This small molecule binds to this protein.
Small molecule (SMILES): CC(=O)N[C@H]1[C@H](O[C@H]2[C@H](O)[C@@H](NC(C)=O)CO[C@@H]2CO)O[C@H](CO)[C@@H](O[C@@H]2O[C@H](CO)[C@@H](O)[C@H](O[C@H]3O[C@H](CO)[C@@H](O)[C@H](O)[C@@H]3O)[C@@H]2O)[C@@H]1O

Binding-site contacts:
Ligand atom O5 contacts residue ARG195 of chain 1.B at 3.6 Å (salt-bridge).
Ligand atom C3 contacts residue ASN236 of chain 1.B at 3.8 Å.
Ligand atom C1 contacts residue GLY36 of chain 1.B at 4.3 Å.
Ligand atom C2 contacts residue ASN236 of chain 1.B at 2.5 Å.
Ligand atom C5 contacts residue ASP34 of chain 1.B at 4.2 Å.
Ligand atom O5 contacts residue ASN236 of chain 1.B at 2.4 Å (h-bond).
Ligand atom C7 contacts residue ASP34 of chain 1.B at 3.8 Å.
Ligand atom C2 contacts residue ASP34 of chain 1.B at 3.6 Å.
Ligand atom C5 contacts residue ASN236 of chain 1.B at 3.7 Å.
Ligand atom C3 contacts residue ASP34 of chain 1.B at 3.4 Å.
Ligand atom O7 contacts residue ASN236 of chain 1.B at 3.6 Å (h-bond).
Ligand atom C1 contacts residue LEU239 of chain 1.B at 4.5 Å (hydrophobic).
Ligand atom O5 contacts residue LEU239 of chain 1.B at 3.7 Å.
Ligand atom C1 contacts residue ASP34 of chain 1.B at 4.1 Å.
Ligand atom O6 contacts residue MET254 of chain 1.B at 4.2 Å.
Ligand atom O7 contacts residue PRO37 of chain 1.B at 3.7 Å.
Ligand atom C8 contacts residue ASP34 of chain 1.B at 3.8 Å.
Ligand atom C8 contacts residue MET254 of chain 1.B at 3.7 Å (hydrophobic).
Ligand atom C4 contacts residue ASN236 of chain 1.B at 4.4 Å.
Ligand atom O7 contacts residue ASN240 of chain 1.B at 4.2 Å.
Ligand atom C8 contacts residue VAL33 of chain 1.B at 4.1 Å (hydrophobic).
Ligand atom C7 contacts residue ASN236 of chain 1.B at 3.4 Å.
Ligand atom O4 contacts residue ASP34 of chain 1.B at 3.9 Å.
Ligand atom C6 contacts residue ARG195 of chain 1.B at 3.7 Å.
Ligand atom O2 contacts residue ASP34 of chain 1.B at 4.1 Å.
Ligand atom C5 contacts residue ARG195 of chain 1.B at 4.1 Å.
Ligand atom C1 contacts residue ARG195 of chain 1.B at 4.4 Å.
Ligand atom O3 contacts residue ASP34 of chain 1.B at 3.6 Å.
Ligand atom C6 contacts residue MET254 of chain 1.B at 3.7 Å (hydrophobic).
Ligand atom O6 contacts residue ARG195 of chain 1.B at 3.1 Å (salt-bridge).
Ligand atom O7 contacts residue LYS243 of chain 1.B at 4.4 Å.
Ligand atom C4 contacts residue VAL35 of chain 1.B at 4.3 Å (hydrophobic).
Ligand atom N2 contacts residue VAL35 of chain 1.B at 4.4 Å.
Ligand atom N2 contacts residue ASP34 of chain 1.B at 2.9 Å (salt-bridge).
Ligand atom C7 contacts residue PRO37 of chain 1.B at 4.5 Å (hydrophobic).
Ligand atom O3 contacts residue GLY36 of chain 1.B at 3.9 Å.
Ligand atom C4 contacts residue GLY36 of chain 1.B at 4.4 Å.
Ligand atom O6 contacts residue THR256 of chain 1.B at 4.3 Å.
Ligand atom N2 contacts residue ASN236 of chain 1.B at 2.9 Å (h-bond).
Ligand atom C1 contacts residue ASN236 of chain 1.B at 1.4 Å.

Sequence of chain 1.B:
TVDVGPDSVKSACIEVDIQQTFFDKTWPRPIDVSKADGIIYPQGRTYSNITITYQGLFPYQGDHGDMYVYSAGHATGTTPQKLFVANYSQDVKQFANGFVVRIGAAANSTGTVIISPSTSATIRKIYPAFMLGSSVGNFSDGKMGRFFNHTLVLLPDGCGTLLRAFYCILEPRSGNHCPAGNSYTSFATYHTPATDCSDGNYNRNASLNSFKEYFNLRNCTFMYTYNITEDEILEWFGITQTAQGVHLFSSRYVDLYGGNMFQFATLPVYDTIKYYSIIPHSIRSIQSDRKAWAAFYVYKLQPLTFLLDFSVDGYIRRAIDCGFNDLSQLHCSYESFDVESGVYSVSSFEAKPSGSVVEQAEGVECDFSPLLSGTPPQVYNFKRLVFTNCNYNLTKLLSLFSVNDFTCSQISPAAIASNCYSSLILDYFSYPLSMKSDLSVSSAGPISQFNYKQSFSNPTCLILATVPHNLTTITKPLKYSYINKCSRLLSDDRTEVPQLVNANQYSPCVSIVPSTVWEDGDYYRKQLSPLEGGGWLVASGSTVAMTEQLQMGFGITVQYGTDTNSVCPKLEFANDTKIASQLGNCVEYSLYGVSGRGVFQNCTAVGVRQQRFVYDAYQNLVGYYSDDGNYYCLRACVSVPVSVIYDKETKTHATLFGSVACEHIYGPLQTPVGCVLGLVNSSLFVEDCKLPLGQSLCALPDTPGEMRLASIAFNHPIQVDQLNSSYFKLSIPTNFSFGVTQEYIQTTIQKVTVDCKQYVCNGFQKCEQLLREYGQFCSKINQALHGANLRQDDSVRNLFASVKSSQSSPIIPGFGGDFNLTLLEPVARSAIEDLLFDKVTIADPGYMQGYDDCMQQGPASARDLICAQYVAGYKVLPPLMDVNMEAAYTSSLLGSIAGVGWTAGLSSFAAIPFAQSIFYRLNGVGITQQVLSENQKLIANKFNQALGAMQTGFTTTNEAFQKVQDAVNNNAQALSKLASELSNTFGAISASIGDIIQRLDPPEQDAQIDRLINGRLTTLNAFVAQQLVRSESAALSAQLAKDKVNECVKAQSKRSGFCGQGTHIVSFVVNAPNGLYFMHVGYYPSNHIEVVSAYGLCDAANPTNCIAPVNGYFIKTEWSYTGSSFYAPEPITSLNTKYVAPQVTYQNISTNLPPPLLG